Binding-site contacts:
Ligand atom O7 contacts residue ASN207 of chain 1.A at 3.8 Å.
Ligand atom O7 contacts residue HIS269 of chain 1.A at 4.4 Å.
Ligand atom C7 contacts residue ASN207 of chain 1.A at 2.9 Å.
Ligand atom O6 contacts residue GLU203 of chain 1.A at 2.5 Å (salt-bridge).
Ligand atom N2 contacts residue ASN207 of chain 1.A at 2.5 Å (h-bond).
Ligand atom C8 contacts residue ASN207 of chain 1.A at 3.0 Å.
Ligand atom C6 contacts residue GLY276 of chain 1.A at 4.2 Å.
Ligand atom O5 contacts residue SER204 of chain 1.A at 3.9 Å.
Ligand atom C5 contacts residue GLU203 of chain 1.A at 4.0 Å.
Ligand atom C1 contacts residue ASN207 of chain 1.A at 1.4 Å.
Ligand atom C2 contacts residue ASN207 of chain 1.A at 2.1 Å.
Ligand atom C5 contacts residue SER204 of chain 1.A at 3.9 Å.
Ligand atom C5 contacts residue ASN207 of chain 1.A at 3.7 Å.
Ligand atom C1 contacts residue GLU203 of chain 1.A at 3.9 Å.
Ligand atom C3 contacts residue ASN207 of chain 1.A at 3.5 Å.
Ligand atom C7 contacts residue TYR267 of chain 1.A at 4.2 Å (hydrophobic).
Ligand atom O7 contacts residue TYR267 of chain 1.A at 3.1 Å (h-bond).
Ligand atom C4 contacts residue GLU203 of chain 1.A at 4.4 Å.
Ligand atom C8 contacts residue GLU203 of chain 1.A at 4.4 Å.
Ligand atom C8 contacts residue HIS269 of chain 1.A at 3.6 Å.
Ligand atom O5 contacts residue GLU203 of chain 1.A at 3.4 Å.
Ligand atom C6 contacts residue SER204 of chain 1.A at 4.1 Å.
Ligand atom O7 contacts residue ASN268 of chain 1.A at 4.3 Å.
Ligand atom O6 contacts residue GLY276 of chain 1.A at 3.8 Å.
Ligand atom C8 contacts residue ASN268 of chain 1.A at 4.2 Å.
Ligand atom C1 contacts residue SER204 of chain 1.A at 4.4 Å.
Ligand atom C4 contacts residue ASN207 of chain 1.A at 4.0 Å.
Ligand atom O6 contacts residue SER273 of chain 1.A at 4.4 Å.
Ligand atom O5 contacts residue ASN207 of chain 1.A at 2.5 Å (h-bond).
Ligand atom C6 contacts residue GLU203 of chain 1.A at 3.4 Å.

The protein below binds the small molecule below.
Small molecule (SMILES): CC(=O)N[C@@H]1[C@@H](O)[C@H](O)[C@@H](CO)O[C@H]1O

Sequence of chain 1.A:
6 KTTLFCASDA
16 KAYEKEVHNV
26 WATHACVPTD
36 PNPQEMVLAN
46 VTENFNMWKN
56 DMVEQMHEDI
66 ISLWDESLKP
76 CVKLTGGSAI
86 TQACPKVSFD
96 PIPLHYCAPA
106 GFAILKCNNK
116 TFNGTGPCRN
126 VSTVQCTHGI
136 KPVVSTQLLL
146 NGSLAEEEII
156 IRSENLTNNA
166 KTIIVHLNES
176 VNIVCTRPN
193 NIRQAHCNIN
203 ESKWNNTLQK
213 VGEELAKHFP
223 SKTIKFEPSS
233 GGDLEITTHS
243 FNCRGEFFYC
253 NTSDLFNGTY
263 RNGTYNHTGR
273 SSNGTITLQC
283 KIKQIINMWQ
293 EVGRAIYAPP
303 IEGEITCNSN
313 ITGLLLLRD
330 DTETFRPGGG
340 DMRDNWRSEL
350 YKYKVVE